Binding-site contacts:
Ligand atom O4 contacts residue MAN1 of chain 1.L at 4.3 Å.
Ligand atom O4 contacts residue LEU111 of chain 1.B at 3.9 Å.
Ligand atom C1 contacts residue ASN13 of chain 1.B at 1.5 Å.
Ligand atom C3 contacts residue MAN1 of chain 1.L at 4.5 Å.
Ligand atom C2 contacts residue ASN13 of chain 1.B at 2.7 Å.
Ligand atom C8 contacts residue ASN13 of chain 1.B at 4.4 Å.
Ligand atom C6 contacts residue SER41 of chain 1.B at 3.7 Å.
Ligand atom O3 contacts residue MAN1 of chain 1.L at 3.9 Å.
Ligand atom O3 contacts residue ASN110 of chain 1.B at 4.0 Å.
Ligand atom O7 contacts residue ASN13 of chain 1.B at 3.0 Å (h-bond).
Ligand atom O7 contacts residue GLY9 of chain 1.B at 3.8 Å.
Ligand atom O5 contacts residue ASN13 of chain 1.B at 2.4 Å (h-bond).
Ligand atom C8 contacts residue PHE12 of chain 1.B at 3.7 Å (hydrophobic).
Ligand atom C8 contacts residue GLY9 of chain 1.B at 4.2 Å.
Ligand atom C8 contacts residue LEU38 of chain 1.B at 3.7 Å (hydrophobic).
Ligand atom C7 contacts residue GLY9 of chain 1.B at 4.4 Å.
Ligand atom C7 contacts residue ASN13 of chain 1.B at 3.2 Å.
Ligand atom C4 contacts residue ASN13 of chain 1.B at 4.3 Å.
Ligand atom O6 contacts residue VAL37 of chain 1.B at 4.1 Å.
Ligand atom O6 contacts residue SER41 of chain 1.B at 3.3 Å.
Ligand atom C5 contacts residue ASN13 of chain 1.B at 3.7 Å.
Ligand atom C3 contacts residue ASN13 of chain 1.B at 4.0 Å.
Ligand atom N2 contacts residue ASN13 of chain 1.B at 3.1 Å (h-bond).

This protein binds this small molecule.
Small molecule (SMILES): CC(=O)N[C@H]1[C@H](O[C@H]2[C@H](O)[C@@H](NC(C)=O)CO[C@@H]2CO[C@H]2O[C@@H](C)[C@@H](O)[C@@H](O)[C@@H]2O)O[C@H](CO)[C@@H](O[C@H]2O[C@H](CO[C@H]3O[C@H](CO)[C@@H](O[C@@H]4O[C@H](CO)[C@@H](O)[C@H](O)[C@H]4NC(C)=O)[C@H](O)[C@@H]3O)[C@@H](O)[C@H](O)[C@@H]2O)[C@@H]1O

Sequence of chain 1.B:
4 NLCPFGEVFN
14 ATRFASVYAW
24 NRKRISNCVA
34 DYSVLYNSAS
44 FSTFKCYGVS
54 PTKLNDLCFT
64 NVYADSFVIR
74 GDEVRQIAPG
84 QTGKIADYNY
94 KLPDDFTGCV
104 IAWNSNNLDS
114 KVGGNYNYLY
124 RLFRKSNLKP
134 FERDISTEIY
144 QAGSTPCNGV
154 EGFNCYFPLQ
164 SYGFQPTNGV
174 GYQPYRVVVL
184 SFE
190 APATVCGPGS